Sequence of chain 2.F:
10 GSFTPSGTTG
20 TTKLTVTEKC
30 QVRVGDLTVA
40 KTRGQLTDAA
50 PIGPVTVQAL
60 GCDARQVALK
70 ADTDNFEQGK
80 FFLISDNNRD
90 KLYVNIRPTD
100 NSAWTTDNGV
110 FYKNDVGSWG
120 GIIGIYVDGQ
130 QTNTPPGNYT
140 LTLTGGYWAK

Binding-site contacts:
Ligand atom N2 contacts residue PRO50 of chain 2.F at 4.3 Å.
Ligand atom C1 contacts residue TYR125 of chain 2.F at 3.6 Å (hydrophobic).
Ligand atom C1 contacts residue GLY123 of chain 2.F at 4.3 Å.
Ligand atom CL2 contacts residue PRO53 of chain 2.F at 3.7 Å.
Ligand atom O2 contacts residue GLY52 of chain 2.F at 3.4 Å.
Ligand atom CL1 contacts residue GLY52 of chain 2.F at 3.2 Å.
Ligand atom C1 contacts residue PRO50 of chain 2.F at 4.2 Å (hydrophobic).
Ligand atom C2 contacts residue PRO50 of chain 2.F at 4.0 Å (hydrophobic).
Ligand atom N9 contacts residue ILE121 of chain 2.F at 4.3 Å.
Ligand atom O2 contacts residue PRO53 of chain 2.F at 3.2 Å.
Ligand atom N9 contacts residue PRO53 of chain 2.F at 4.1 Å.
Ligand atom C4 contacts residue PRO50 of chain 2.F at 4.3 Å (hydrophobic).
Ligand atom CL1 contacts residue PRO50 of chain 2.F at 3.8 Å.
Ligand atom O9B contacts residue PRO53 of chain 2.F at 3.9 Å.
Ligand atom O4 contacts residue PRO50 of chain 2.F at 3.6 Å.
Ligand atom C1 contacts residue PRO53 of chain 2.F at 4.4 Å (hydrophobic).
Ligand atom O2 contacts residue PRO50 of chain 2.F at 4.0 Å.
Ligand atom CL2 contacts residue ILE121 of chain 2.F at 3.9 Å.
Ligand atom CL1 contacts residue GLY123 of chain 2.F at 3.6 Å.
Ligand atom C1 contacts residue GLY52 of chain 2.F at 4.3 Å.
Ligand atom CL2 contacts residue THR98 of chain 2.F at 4.0 Å.
Ligand atom CL1 contacts residue ILE124 of chain 2.F at 3.4 Å.
Ligand atom C9 contacts residue PRO53 of chain 2.F at 4.1 Å (hydrophobic).
Ligand atom C8 contacts residue PRO53 of chain 2.F at 3.9 Å (hydrophobic).
Ligand atom CL1 contacts residue PRO53 of chain 2.F at 4.1 Å.
Ligand atom CL2 contacts residue TYR125 of chain 2.F at 3.9 Å.
Ligand atom C2 contacts residue PRO53 of chain 2.F at 4.0 Å (hydrophobic).
Ligand atom CL1 contacts residue ILE51 of chain 2.F at 4.2 Å.
Ligand atom O9A contacts residue ILE121 of chain 2.F at 3.5 Å.
Ligand atom C2 contacts residue GLY52 of chain 2.F at 4.3 Å.
Ligand atom CL2 contacts residue GLY123 of chain 2.F at 3.7 Å.
Ligand atom CL1 contacts residue TYR125 of chain 2.F at 3.6 Å.

A small-molecule ligand and the protein it binds are described below.
Small molecule (SMILES): O=C(N[C@H](CO)[C@H](O)c1ccc([N+](=O)[O-])cc1)C(Cl)Cl